Sequence of chain 1.B:
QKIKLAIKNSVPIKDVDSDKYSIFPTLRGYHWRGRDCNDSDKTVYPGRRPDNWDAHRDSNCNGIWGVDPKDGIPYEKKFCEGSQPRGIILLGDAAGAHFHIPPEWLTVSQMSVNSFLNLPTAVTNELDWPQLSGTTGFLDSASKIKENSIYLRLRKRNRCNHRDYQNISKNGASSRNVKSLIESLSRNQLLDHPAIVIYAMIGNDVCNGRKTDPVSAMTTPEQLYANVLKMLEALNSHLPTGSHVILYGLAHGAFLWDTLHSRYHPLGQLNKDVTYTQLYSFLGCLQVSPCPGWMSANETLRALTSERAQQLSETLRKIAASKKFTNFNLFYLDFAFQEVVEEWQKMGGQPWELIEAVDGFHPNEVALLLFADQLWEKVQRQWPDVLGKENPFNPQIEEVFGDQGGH

This small molecule binds to this protein.
Small molecule (SMILES): CC(=O)N[C@@H]1[C@@H](O)[C@H](O)[C@@H](CO)O[C@H]1O

Binding-site contacts:
Ligand atom O7 contacts residue ASN313 of chain 1.B at 3.2 Å (h-bond).
Ligand atom O6 contacts residue ASP228 of chain 1.B at 4.1 Å.
Ligand atom C4 contacts residue ASN313 of chain 1.B at 4.2 Å.
Ligand atom C7 contacts residue ASN313 of chain 1.B at 3.3 Å.
Ligand atom C3 contacts residue ASN313 of chain 1.B at 3.8 Å.
Ligand atom C6 contacts residue ASP228 of chain 1.B at 4.0 Å.
Ligand atom N2 contacts residue ASN313 of chain 1.B at 3.0 Å (h-bond).
Ligand atom O6 contacts residue VAL230 of chain 1.B at 3.5 Å.
Ligand atom C1 contacts residue ASN313 of chain 1.B at 1.4 Å.
Ligand atom O6 contacts residue LEU316 of chain 1.B at 3.8 Å.
Ligand atom C5 contacts residue ASN313 of chain 1.B at 3.7 Å.
Ligand atom C6 contacts residue LEU316 of chain 1.B at 4.2 Å (hydrophobic).
Ligand atom C2 contacts residue ASN313 of chain 1.B at 2.5 Å.
Ligand atom C8 contacts residue ASN313 of chain 1.B at 4.5 Å.
Ligand atom O5 contacts residue LEU316 of chain 1.B at 3.6 Å.
Ligand atom O5 contacts residue ASN313 of chain 1.B at 2.4 Å (h-bond).
Ligand atom O6 contacts residue LEU319 of chain 1.B at 3.9 Å.
Ligand atom C1 contacts residue LEU316 of chain 1.B at 4.1 Å (hydrophobic).